Binding-site contacts:
Ligand atom CAU contacts residue TYR194 of chain 1.E at 3.5 Å (hydrophobic).
Ligand atom CAP contacts residue PHE36 of chain 1.A at 3.7 Å (hydrophobic).
Ligand atom OAJ contacts residue LEU119 of chain 1.A at 3.9 Å.
Ligand atom CAF contacts residue THR196 of chain 1.E at 3.8 Å.
Ligand atom CAX contacts residue PHE151 of chain 1.E at 3.3 Å (hydrophobic).
Ligand atom OAO contacts residue PHE55 of chain 1.A at 4.1 Å.
Ligand atom CAP contacts residue TYR194 of chain 1.E at 3.8 Å (hydrophobic).
Ligand atom CAB contacts residue LEU109 of chain 1.A at 3.8 Å (hydrophobic).
Ligand atom CAE contacts residue THR196 of chain 1.E at 3.6 Å.
Ligand atom OAJ contacts residue THR196 of chain 1.E at 4.0 Å.
Ligand atom CAV contacts residue PHE199 of chain 1.E at 3.6 Å (hydrophobic).
Ligand atom CAD contacts residue PHE199 of chain 1.E at 4.0 Å (hydrophobic).
Ligand atom CAF contacts residue LEU109 of chain 1.A at 4.2 Å (hydrophobic).
Ligand atom CAD contacts residue ARG111 of chain 1.A at 3.5 Å.
Ligand atom CAP contacts residue PHE55 of chain 1.A at 4.2 Å (hydrophobic).
Ligand atom CAU contacts residue PHE199 of chain 1.E at 3.6 Å (hydrophobic).
Ligand atom CAI contacts residue ARG57 of chain 1.A at 3.7 Å.
Ligand atom CAQ contacts residue PHE55 of chain 1.A at 3.7 Å (hydrophobic).
Ligand atom CAE contacts residue ARG111 of chain 1.A at 3.4 Å.
Ligand atom CAT contacts residue TYR194 of chain 1.E at 3.9 Å (hydrophobic).
Ligand atom CAW contacts residue LEU109 of chain 1.A at 4.0 Å (hydrophobic).
Ligand atom CAE contacts residue LEU119 of chain 1.A at 4.2 Å (hydrophobic).
Ligand atom CAX contacts residue GLY152 of chain 1.E at 3.5 Å.
Ligand atom CAD contacts residue THR196 of chain 1.E at 4.0 Å.
Ligand atom CAR contacts residue TYR194 of chain 1.E at 4.2 Å (hydrophobic).
Ligand atom CAS contacts residue PHE91 of chain 1.E at 4.1 Å (hydrophobic).
Ligand atom CAC contacts residue PHE199 of chain 1.E at 3.4 Å (hydrophobic).
Ligand atom CAC contacts residue LEU109 of chain 1.A at 3.5 Å (hydrophobic).
Ligand atom CAA contacts residue THR196 of chain 1.E at 4.0 Å.
Ligand atom CAE contacts residue LEU109 of chain 1.A at 3.9 Å (hydrophobic).
Ligand atom CAB contacts residue PHE199 of chain 1.E at 3.9 Å (hydrophobic).
Ligand atom CAC contacts residue GLY152 of chain 1.E at 3.6 Å.
Ligand atom CAW contacts residue PHE151 of chain 1.E at 3.9 Å (hydrophobic).
Ligand atom CAA contacts residue LEU109 of chain 1.A at 4.2 Å (hydrophobic).
Ligand atom CAQ contacts residue TYR194 of chain 1.E at 4.0 Å (hydrophobic).
Ligand atom CAL contacts residue ARG57 of chain 1.A at 3.5 Å.
Ligand atom CAD contacts residue GLY152 of chain 1.E at 4.0 Å.
Ligand atom OAJ contacts residue ARG57 of chain 1.A at 2.8 Å (salt-bridge).
Ligand atom CAF contacts residue LEU119 of chain 1.A at 3.6 Å (hydrophobic).
Ligand atom CAD contacts residue LEU109 of chain 1.A at 3.5 Å (hydrophobic).

This protein binds this small molecule.
Small molecule (SMILES): O=C1C[C@@H]2OCC=C3CN4CC[C@]56c7ccccc7N1[C@H]5[C@H]2[C@H]3C[C@H]46

Sequence of chain 1.E:
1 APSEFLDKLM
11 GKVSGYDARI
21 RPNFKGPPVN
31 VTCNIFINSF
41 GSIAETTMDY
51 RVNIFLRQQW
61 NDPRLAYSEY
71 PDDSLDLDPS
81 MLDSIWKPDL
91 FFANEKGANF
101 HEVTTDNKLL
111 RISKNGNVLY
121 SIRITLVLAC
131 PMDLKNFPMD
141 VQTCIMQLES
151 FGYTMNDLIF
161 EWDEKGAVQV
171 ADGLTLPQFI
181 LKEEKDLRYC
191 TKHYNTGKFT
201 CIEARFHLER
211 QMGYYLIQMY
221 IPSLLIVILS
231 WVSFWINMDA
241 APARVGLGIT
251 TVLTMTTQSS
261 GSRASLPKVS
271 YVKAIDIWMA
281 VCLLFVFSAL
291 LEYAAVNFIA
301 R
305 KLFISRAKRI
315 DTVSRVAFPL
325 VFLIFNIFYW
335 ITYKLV

Sequence of chain 1.A:
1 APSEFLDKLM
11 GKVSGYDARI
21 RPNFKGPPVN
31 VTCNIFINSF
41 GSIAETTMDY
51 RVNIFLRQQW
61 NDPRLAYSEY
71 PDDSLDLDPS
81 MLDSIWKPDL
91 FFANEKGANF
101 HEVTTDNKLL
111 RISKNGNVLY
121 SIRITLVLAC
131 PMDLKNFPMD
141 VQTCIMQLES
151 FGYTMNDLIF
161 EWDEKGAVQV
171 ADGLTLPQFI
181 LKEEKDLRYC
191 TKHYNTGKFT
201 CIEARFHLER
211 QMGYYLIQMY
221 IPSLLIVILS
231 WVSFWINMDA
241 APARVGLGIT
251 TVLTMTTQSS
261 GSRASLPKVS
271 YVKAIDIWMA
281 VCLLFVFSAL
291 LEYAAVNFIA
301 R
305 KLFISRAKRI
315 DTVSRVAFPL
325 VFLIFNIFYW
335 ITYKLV